A protein and the small-molecule ligand that binds it are described below.
Small molecule (SMILES): CC(=O)N[C@@H]1[C@@H](O)[C@H](O)[C@@H](CO)O[C@H]1O

Sequence of chain 1.C:
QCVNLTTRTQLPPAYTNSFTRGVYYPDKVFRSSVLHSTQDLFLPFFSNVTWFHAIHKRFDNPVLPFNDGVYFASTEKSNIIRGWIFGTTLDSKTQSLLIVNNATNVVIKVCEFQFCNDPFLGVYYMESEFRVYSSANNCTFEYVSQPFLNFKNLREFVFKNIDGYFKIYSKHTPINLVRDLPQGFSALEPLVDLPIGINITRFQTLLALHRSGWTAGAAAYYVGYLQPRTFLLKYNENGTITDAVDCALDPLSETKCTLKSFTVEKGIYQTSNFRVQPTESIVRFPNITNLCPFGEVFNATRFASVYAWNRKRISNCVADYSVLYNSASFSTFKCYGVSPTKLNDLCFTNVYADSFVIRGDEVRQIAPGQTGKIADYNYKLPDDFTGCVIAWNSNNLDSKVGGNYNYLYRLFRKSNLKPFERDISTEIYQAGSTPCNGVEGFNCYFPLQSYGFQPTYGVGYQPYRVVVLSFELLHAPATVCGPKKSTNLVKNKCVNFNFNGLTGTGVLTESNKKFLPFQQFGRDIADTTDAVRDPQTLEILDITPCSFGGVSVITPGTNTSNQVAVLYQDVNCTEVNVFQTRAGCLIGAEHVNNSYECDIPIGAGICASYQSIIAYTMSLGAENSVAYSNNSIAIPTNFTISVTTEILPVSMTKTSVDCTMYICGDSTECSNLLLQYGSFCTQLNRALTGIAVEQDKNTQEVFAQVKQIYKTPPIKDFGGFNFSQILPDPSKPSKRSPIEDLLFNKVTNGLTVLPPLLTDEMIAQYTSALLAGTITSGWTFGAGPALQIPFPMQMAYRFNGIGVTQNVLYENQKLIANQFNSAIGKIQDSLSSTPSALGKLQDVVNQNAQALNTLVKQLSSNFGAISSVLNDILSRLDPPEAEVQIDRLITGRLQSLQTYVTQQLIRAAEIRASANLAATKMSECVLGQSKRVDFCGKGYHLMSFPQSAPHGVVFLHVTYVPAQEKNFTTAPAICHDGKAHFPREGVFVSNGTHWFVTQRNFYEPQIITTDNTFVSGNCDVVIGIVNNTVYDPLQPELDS

Binding-site contacts:
Ligand atom N2 contacts residue ASN282 of chain 1.C at 2.9 Å (h-bond).
Ligand atom O6 contacts residue ASN282 of chain 1.C at 4.1 Å.
Ligand atom O7 contacts residue ASN282 of chain 1.C at 3.7 Å.
Ligand atom C3 contacts residue ASN282 of chain 1.C at 3.8 Å.
Ligand atom C8 contacts residue ASN280 of chain 1.C at 3.4 Å.
Ligand atom N2 contacts residue GLU281 of chain 1.C at 2.9 Å (salt-bridge).
Ligand atom C7 contacts residue GLU281 of chain 1.C at 3.6 Å.
Ligand atom O5 contacts residue ASN282 of chain 1.C at 2.4 Å (h-bond).
Ligand atom C8 contacts residue GLU281 of chain 1.C at 3.4 Å.
Ligand atom C1 contacts residue ASN282 of chain 1.C at 1.4 Å.
Ligand atom C4 contacts residue ASN282 of chain 1.C at 4.2 Å.
Ligand atom C3 contacts residue GLU281 of chain 1.C at 4.3 Å.
Ligand atom O7 contacts residue ASN280 of chain 1.C at 3.9 Å.
Ligand atom C7 contacts residue ASN280 of chain 1.C at 3.7 Å.
Ligand atom C2 contacts residue GLU281 of chain 1.C at 3.8 Å.
Ligand atom C7 contacts residue ASN282 of chain 1.C at 3.5 Å.
Ligand atom C1 contacts residue GLU281 of chain 1.C at 4.0 Å.
Ligand atom C2 contacts residue ASN282 of chain 1.C at 2.5 Å.
Ligand atom N2 contacts residue ASN280 of chain 1.C at 4.3 Å.
Ligand atom C5 contacts residue ASN282 of chain 1.C at 3.7 Å.